Binding-site contacts:
Ligand atom C1 contacts residue THR309 of chain 3.A at 4.3 Å.
Ligand atom O7 contacts residue ASN28 of chain 3.A at 2.9 Å (h-bond).
Ligand atom O5 contacts residue THR309 of chain 3.A at 4.0 Å.
Ligand atom O5 contacts residue ALA29 of chain 3.A at 4.1 Å.
Ligand atom C6 contacts residue THR30 of chain 3.A at 3.8 Å.
Ligand atom O6 contacts residue THR30 of chain 3.A at 3.8 Å.
Ligand atom C3 contacts residue ASN28 of chain 3.A at 3.8 Å.
Ligand atom C5 contacts residue ASN28 of chain 3.A at 3.7 Å.
Ligand atom N2 contacts residue ASN28 of chain 3.A at 2.9 Å (h-bond).
Ligand atom O5 contacts residue ASN28 of chain 3.A at 2.4 Å (h-bond).
Ligand atom C4 contacts residue ASN28 of chain 3.A at 4.2 Å.
Ligand atom C2 contacts residue ASN28 of chain 3.A at 2.5 Å.
Ligand atom C7 contacts residue ASN28 of chain 3.A at 3.1 Å.
Ligand atom C8 contacts residue ASN28 of chain 3.A at 4.3 Å.
Ligand atom C1 contacts residue ASN28 of chain 3.A at 1.4 Å.
Ligand atom C6 contacts residue ALA29 of chain 3.A at 4.5 Å (hydrophobic).

Sequence of chain 3.A:
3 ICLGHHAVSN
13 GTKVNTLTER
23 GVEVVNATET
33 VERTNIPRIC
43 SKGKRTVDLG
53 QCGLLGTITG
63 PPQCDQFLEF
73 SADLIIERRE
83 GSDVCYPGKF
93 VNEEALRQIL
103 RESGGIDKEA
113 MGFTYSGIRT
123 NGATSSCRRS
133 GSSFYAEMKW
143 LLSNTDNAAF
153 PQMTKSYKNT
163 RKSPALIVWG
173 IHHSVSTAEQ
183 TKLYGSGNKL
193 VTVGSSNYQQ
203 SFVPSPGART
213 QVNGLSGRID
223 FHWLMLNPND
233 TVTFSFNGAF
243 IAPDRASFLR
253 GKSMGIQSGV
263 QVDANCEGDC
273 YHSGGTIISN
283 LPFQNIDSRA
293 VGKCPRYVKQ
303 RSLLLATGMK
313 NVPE

The protein below binds the small molecule below.
Small molecule (SMILES): CC(=O)N[C@@H]1[C@@H](O)[C@H](O)[C@@H](CO)O[C@H]1O